Binding-site contacts:
Ligand atom C7 contacts residue ASN70 of chain 1.A at 3.4 Å.
Ligand atom O6 contacts residue VAL41 of chain 1.B at 4.1 Å.
Ligand atom C5 contacts residue ASN70 of chain 1.A at 3.7 Å.
Ligand atom O7 contacts residue LYS69 of chain 1.A at 4.0 Å.
Ligand atom C2 contacts residue ASN70 of chain 1.A at 2.5 Å.
Ligand atom C8 contacts residue ASN40 of chain 1.B at 3.4 Å.
Ligand atom C8 contacts residue THR72 of chain 1.A at 4.3 Å.
Ligand atom C3 contacts residue ASN70 of chain 1.A at 3.8 Å.
Ligand atom N2 contacts residue THR72 of chain 1.A at 4.0 Å.
Ligand atom C1 contacts residue ASN70 of chain 1.A at 1.5 Å.
Ligand atom C4 contacts residue ASN70 of chain 1.A at 4.3 Å.
Ligand atom O7 contacts residue ASN70 of chain 1.A at 3.2 Å (h-bond).
Ligand atom O5 contacts residue VAL8 of chain 1.B at 4.2 Å.
Ligand atom C7 contacts residue THR72 of chain 1.A at 4.5 Å.
Ligand atom N2 contacts residue ASN70 of chain 1.A at 3.0 Å (h-bond).
Ligand atom C1 contacts residue THR72 of chain 1.A at 4.4 Å.
Ligand atom C6 contacts residue VAL8 of chain 1.B at 4.2 Å (hydrophobic).
Ligand atom O6 contacts residue VAL8 of chain 1.B at 3.7 Å.
Ligand atom O5 contacts residue ASN70 of chain 1.A at 2.4 Å (h-bond).
Ligand atom C8 contacts residue ASN70 of chain 1.A at 3.7 Å.

Sequence of chain 1.A:
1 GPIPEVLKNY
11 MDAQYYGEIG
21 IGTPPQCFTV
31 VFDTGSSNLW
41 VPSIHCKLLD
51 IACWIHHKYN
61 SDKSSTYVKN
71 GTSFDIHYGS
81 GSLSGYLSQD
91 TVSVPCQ

Sequence of chain 1.B:
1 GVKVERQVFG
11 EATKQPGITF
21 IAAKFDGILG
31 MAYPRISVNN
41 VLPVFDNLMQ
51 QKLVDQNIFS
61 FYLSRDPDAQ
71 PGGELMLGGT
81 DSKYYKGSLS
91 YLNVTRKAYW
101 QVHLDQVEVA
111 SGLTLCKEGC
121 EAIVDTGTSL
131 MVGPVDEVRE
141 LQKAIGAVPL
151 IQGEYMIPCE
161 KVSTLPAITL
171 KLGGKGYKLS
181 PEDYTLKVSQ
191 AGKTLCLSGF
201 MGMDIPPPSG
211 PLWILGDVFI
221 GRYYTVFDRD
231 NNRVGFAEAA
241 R

A small-molecule ligand and the protein it binds are described below.
Small molecule (SMILES): CC(=O)N[C@H]1[C@H](O[C@H]2[C@H](O)[C@@H](NC(C)=O)CO[C@@H]2CO)O[C@H](CO)[C@@H](O)[C@@H]1O